Sequence of chain 2.E:
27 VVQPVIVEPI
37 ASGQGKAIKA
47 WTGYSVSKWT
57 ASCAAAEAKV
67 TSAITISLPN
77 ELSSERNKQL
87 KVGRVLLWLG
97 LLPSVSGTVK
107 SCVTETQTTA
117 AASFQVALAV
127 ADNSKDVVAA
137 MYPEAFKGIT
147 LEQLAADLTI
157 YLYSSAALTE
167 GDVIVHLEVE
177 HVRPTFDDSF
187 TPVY

This protein binds this small molecule.
Small molecule (SMILES): Nc1ncnc2c1ncn2[C@@H]1O[C@H](COO[C@@H]2C[C@@H](CO[P](=O)(O)O[C@H]3[C@@H](O)[C@H](n4cnc5c(N)ncnc54)O[C@@H]3COP(=O)=O)O[C@H]2n2ccc(=O)[nH]c2=O)[C@@H](OOP(O)OC[C@H]2O[C@@H](n3ccc(=O)[nH]c3=O)[C@H](O)[C@@H]2O)[C@H]1O.Op1oo1

Sequence of chain 2.D:
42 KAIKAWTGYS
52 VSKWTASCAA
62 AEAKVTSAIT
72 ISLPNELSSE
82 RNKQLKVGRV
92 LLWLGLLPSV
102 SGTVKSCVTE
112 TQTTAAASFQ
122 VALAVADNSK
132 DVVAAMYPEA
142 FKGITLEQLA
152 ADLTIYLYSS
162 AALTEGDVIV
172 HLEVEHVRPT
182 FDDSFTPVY

Binding-site contacts:
Ligand atom C8 contacts residue TRP47 of chain 2.D at 3.8 Å (hydrophobic).
Ligand atom N6 contacts residue THR48 of chain 2.D at 3.3 Å (h-bond).
Ligand atom N1 contacts residue THR48 of chain 2.D at 4.0 Å.
Ligand atom N1 contacts residue TRP47 of chain 2.D at 4.3 Å.
Ligand atom N3 contacts residue TRP47 of chain 2.D at 4.1 Å.
Ligand atom C4 contacts residue TRP47 of chain 2.D at 3.9 Å (hydrophobic).
Ligand atom N9 contacts residue TRP47 of chain 2.D at 3.9 Å.
Ligand atom N6 contacts residue TYR50 of chain 2.D at 4.2 Å.
Ligand atom C5' contacts residue VAL178 of chain 2.E at 4.5 Å (hydrophobic).
Ligand atom C1' contacts residue TRP47 of chain 2.D at 4.3 Å (hydrophobic).
Ligand atom C6 contacts residue TRP47 of chain 2.D at 3.9 Å (hydrophobic).
Ligand atom OP2 contacts residue VAL178 of chain 2.E at 4.5 Å.
Ligand atom O4' contacts residue TRP47 of chain 2.D at 4.1 Å.
Ligand atom N6 contacts residue TRP47 of chain 2.D at 3.8 Å.
Ligand atom C5 contacts residue TRP47 of chain 2.D at 3.8 Å (hydrophobic).
Ligand atom N7 contacts residue TRP47 of chain 2.D at 3.7 Å.
Ligand atom O4' contacts residue LYS143 of chain 2.D at 4.1 Å.
Ligand atom C6 contacts residue THR48 of chain 2.D at 4.2 Å.
Ligand atom C2 contacts residue TRP47 of chain 2.D at 4.2 Å (hydrophobic).
Ligand atom OP2 contacts residue GLY49 of chain 2.E at 4.2 Å.